Binding-site contacts:
Ligand atom C2 contacts residue TYR15 of chain 1.C at 4.2 Å (hydrophobic).
Ligand atom C6 contacts residue TYR15 of chain 1.C at 3.1 Å (hydrophobic).
Ligand atom C2 contacts residue TYR15 of chain 1.C at 4.2 Å (hydrophobic).
Ligand atom C7 contacts residue LEU39 of chain 1.C at 4.2 Å (hydrophobic).
Ligand atom C1 contacts residue THR72 of chain 1.C at 3.6 Å.
Ligand atom O7 contacts residue THR74 of chain 1.C at 3.6 Å.
Ligand atom O3 contacts residue VAL37 of chain 1.C at 3.9 Å.
Ligand atom C4 contacts residue TYR15 of chain 1.C at 4.3 Å (hydrophobic).
Ligand atom N2 contacts residue ASN70 of chain 1.C at 2.8 Å (h-bond).
Ligand atom C1 contacts residue ASN70 of chain 1.C at 1.4 Å.
Ligand atom O3 contacts residue GLN170 of chain 1.C at 3.9 Å.
Ligand atom C5 contacts residue ASN70 of chain 1.C at 3.7 Å.
Ligand atom N2 contacts residue THR72 of chain 1.C at 3.5 Å.
Ligand atom C7 contacts residue ASN70 of chain 1.C at 3.5 Å.
Ligand atom C8 contacts residue LEU39 of chain 1.C at 3.2 Å (hydrophobic).
Ligand atom O7 contacts residue ASN70 of chain 1.C at 3.8 Å.
Ligand atom C5 contacts residue TYR15 of chain 1.C at 4.3 Å (hydrophobic).
Ligand atom O4 contacts residue VAL37 of chain 1.C at 3.9 Å.
Ligand atom O6 contacts residue SER13 of chain 1.C at 4.3 Å.
Ligand atom C5 contacts residue THR72 of chain 1.C at 3.9 Å.
Ligand atom N2 contacts residue LEU39 of chain 1.C at 4.2 Å.
Ligand atom O5 contacts residue GLN68 of chain 1.C at 4.3 Å.
Ligand atom C3 contacts residue TYR15 of chain 1.C at 3.8 Å (hydrophobic).
Ligand atom O6 contacts residue TYR15 of chain 1.C at 3.1 Å (h-bond).
Ligand atom O7 contacts residue LEU35 of chain 1.C at 4.2 Å.
Ligand atom C5 contacts residue GLN68 of chain 1.C at 4.1 Å.
Ligand atom C2 contacts residue THR72 of chain 1.C at 4.0 Å.
Ligand atom O3 contacts residue LEU35 of chain 1.C at 3.7 Å.
Ligand atom O6 contacts residue LEU35 of chain 1.C at 3.9 Å.
Ligand atom C3 contacts residue VAL37 of chain 1.C at 4.0 Å (hydrophobic).
Ligand atom C2 contacts residue ASN70 of chain 1.C at 2.5 Å.
Ligand atom O5 contacts residue ASN70 of chain 1.C at 2.4 Å (h-bond).
Ligand atom O5 contacts residue THR72 of chain 1.C at 4.0 Å.
Ligand atom C4 contacts residue ASN70 of chain 1.C at 4.3 Å.
Ligand atom O4 contacts residue TYR15 of chain 1.C at 4.3 Å.
Ligand atom C1 contacts residue TYR15 of chain 1.C at 4.1 Å (hydrophobic).
Ligand atom C3 contacts residue ASN70 of chain 1.C at 3.8 Å.
Ligand atom O5 contacts residue VAL37 of chain 1.C at 4.1 Å.
Ligand atom C6 contacts residue GLN68 of chain 1.C at 3.7 Å.
Ligand atom C2 contacts residue VAL37 of chain 1.C at 4.3 Å (hydrophobic).

Sequence of chain 1.C:
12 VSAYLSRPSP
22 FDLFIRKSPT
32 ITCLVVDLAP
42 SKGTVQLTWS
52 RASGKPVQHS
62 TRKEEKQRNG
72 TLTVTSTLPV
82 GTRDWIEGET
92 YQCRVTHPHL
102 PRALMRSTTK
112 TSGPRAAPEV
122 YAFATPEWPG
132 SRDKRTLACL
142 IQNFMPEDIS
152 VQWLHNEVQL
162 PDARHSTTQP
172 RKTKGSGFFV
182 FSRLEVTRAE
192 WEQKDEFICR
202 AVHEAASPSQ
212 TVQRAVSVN

This small molecule binds to this protein.
Small molecule (SMILES): CC(=O)N[C@H]1[C@H](O[C@H]2[C@H](O)[C@@H](NC(C)=O)CO[C@@H]2CO)O[C@H](CO)[C@@H](O[C@@H]2O[C@H](CO[C@H]3O[C@H](CO)[C@@H](O)[C@H](O)[C@@H]3O)[C@@H](O)[C@H](O[C@H]3O[C@H](CO)[C@@H](O)[C@H](O)[C@@H]3O)[C@@H]2O)[C@@H]1O